The protein below binds the small molecule below.
Small molecule (SMILES): CC(=O)N[C@@H]1[C@@H](O)[C@H](O)[C@@H](CO)O[C@H]1O

Binding-site contacts:
Ligand atom C4 contacts residue ASN230 of chain 3.A at 4.2 Å.
Ligand atom C1 contacts residue ASN230 of chain 3.A at 1.4 Å.
Ligand atom C8 contacts residue LEU227 of chain 3.A at 3.9 Å (hydrophobic).
Ligand atom C7 contacts residue LEU227 of chain 3.A at 3.9 Å (hydrophobic).
Ligand atom C1 contacts residue TYR234 of chain 3.A at 3.8 Å (hydrophobic).
Ligand atom C7 contacts residue ASN230 of chain 3.A at 3.6 Å.
Ligand atom C3 contacts residue ASN230 of chain 3.A at 3.8 Å.
Ligand atom C2 contacts residue ASN230 of chain 3.A at 2.5 Å.
Ligand atom O5 contacts residue GLU231 of chain 3.A at 4.4 Å.
Ligand atom O5 contacts residue TYR234 of chain 3.A at 3.6 Å.
Ligand atom O7 contacts residue ASN230 of chain 3.A at 3.9 Å.
Ligand atom C8 contacts residue THR190 of chain 3.A at 3.4 Å.
Ligand atom C5 contacts residue ASN230 of chain 3.A at 3.7 Å.
Ligand atom O7 contacts residue LEU227 of chain 3.A at 3.5 Å.
Ligand atom C5 contacts residue TYR234 of chain 3.A at 3.8 Å (hydrophobic).
Ligand atom C6 contacts residue TYR234 of chain 3.A at 3.9 Å (hydrophobic).
Ligand atom N2 contacts residue ASN230 of chain 3.A at 2.9 Å (h-bond).
Ligand atom O5 contacts residue ASN230 of chain 3.A at 2.4 Å (h-bond).
Ligand atom O7 contacts residue THR189 of chain 3.A at 4.1 Å.

Sequence of chain 3.A:
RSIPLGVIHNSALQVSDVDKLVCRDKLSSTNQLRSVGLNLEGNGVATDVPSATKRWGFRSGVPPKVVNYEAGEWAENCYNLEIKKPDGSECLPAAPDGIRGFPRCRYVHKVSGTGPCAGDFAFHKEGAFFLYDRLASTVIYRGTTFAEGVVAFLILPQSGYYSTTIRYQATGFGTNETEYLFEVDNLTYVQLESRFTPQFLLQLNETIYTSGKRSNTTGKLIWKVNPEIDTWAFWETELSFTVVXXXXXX